Binding-site contacts:
Ligand atom CAZ contacts residue MET102 of chain 1.B at 3.5 Å (hydrophobic).
Ligand atom CAD contacts residue MET99 of chain 1.B at 3.7 Å (hydrophobic).
Ligand atom CAB contacts residue LYS54 of chain 1.B at 3.6 Å.
Ligand atom NAX contacts residue VAL35 of chain 1.B at 3.9 Å.
Ligand atom N7 contacts residue LEU153 of chain 1.B at 3.6 Å.
Ligand atom CAM contacts residue GLY28 of chain 1.B at 3.9 Å.
Ligand atom CAH contacts residue PRO103 of chain 1.B at 3.7 Å (hydrophobic).
Ligand atom CAG contacts residue LEU27 of chain 1.B at 3.6 Å (hydrophobic).
Ligand atom CAZ contacts residue LEU27 of chain 1.B at 4.0 Å (hydrophobic).
Ligand atom N2 contacts residue LEU101 of chain 1.B at 4.0 Å.
Ligand atom C6 contacts residue LEU153 of chain 1.B at 3.7 Å (hydrophobic).
Ligand atom N2 contacts residue MET102 of chain 1.B at 2.8 Å (h-bond).
Ligand atom CAI contacts residue LEU27 of chain 1.B at 3.7 Å (hydrophobic).
Ligand atom CAD contacts residue ASP164 of chain 1.B at 3.4 Å.
Ligand atom C5 contacts residue ALA52 of chain 1.B at 3.9 Å (hydrophobic).
Ligand atom C5 contacts residue LEU153 of chain 1.B at 3.5 Å (hydrophobic).
Ligand atom CBF contacts residue VAL35 of chain 1.B at 3.8 Å (hydrophobic).
Ligand atom C6 contacts residue ALA52 of chain 1.B at 3.8 Å (hydrophobic).
Ligand atom CAR contacts residue LEU27 of chain 1.B at 3.5 Å (hydrophobic).
Ligand atom CAO contacts residue VAL35 of chain 1.B at 3.3 Å (hydrophobic).
Ligand atom N2 contacts residue GLY105 of chain 1.B at 3.6 Å.
Ligand atom CBA contacts residue LEU27 of chain 1.B at 3.9 Å (hydrophobic).
Ligand atom C6 contacts residue MET102 of chain 1.B at 3.5 Å (hydrophobic).
Ligand atom C6 contacts residue LEU101 of chain 1.B at 4.0 Å (hydrophobic).
Ligand atom C6 contacts residue GLN100 of chain 1.B at 3.5 Å.
Ligand atom N1 contacts residue LEU101 of chain 1.B at 3.7 Å.
Ligand atom CAZ contacts residue GLY105 of chain 1.B at 3.5 Å.
Ligand atom CAF contacts residue LYS54 of chain 1.B at 3.7 Å.
Ligand atom CAB contacts residue MET99 of chain 1.B at 3.2 Å (hydrophobic).
Ligand atom N7 contacts residue ALA52 of chain 1.B at 4.0 Å.
Ligand atom CAH contacts residue MET102 of chain 1.B at 3.3 Å (hydrophobic).
Ligand atom CAC contacts residue LYS54 of chain 1.B at 3.7 Å.
Ligand atom CAH contacts residue GLY105 of chain 1.B at 3.5 Å.
Ligand atom CAF contacts residue ASP164 of chain 1.B at 3.2 Å.
Ligand atom CAC contacts residue MET99 of chain 1.B at 3.5 Å (hydrophobic).
Ligand atom N9 contacts residue VAL35 of chain 1.B at 3.8 Å.
Ligand atom CAN contacts residue LEU153 of chain 1.B at 4.0 Å (hydrophobic).
Ligand atom N1 contacts residue MET102 of chain 1.B at 3.0 Å (h-bond).
Ligand atom CAD contacts residue LYS54 of chain 1.B at 3.9 Å.
Ligand atom C2 contacts residue MET102 of chain 1.B at 3.7 Å (hydrophobic).

Sequence of chain 1.B:
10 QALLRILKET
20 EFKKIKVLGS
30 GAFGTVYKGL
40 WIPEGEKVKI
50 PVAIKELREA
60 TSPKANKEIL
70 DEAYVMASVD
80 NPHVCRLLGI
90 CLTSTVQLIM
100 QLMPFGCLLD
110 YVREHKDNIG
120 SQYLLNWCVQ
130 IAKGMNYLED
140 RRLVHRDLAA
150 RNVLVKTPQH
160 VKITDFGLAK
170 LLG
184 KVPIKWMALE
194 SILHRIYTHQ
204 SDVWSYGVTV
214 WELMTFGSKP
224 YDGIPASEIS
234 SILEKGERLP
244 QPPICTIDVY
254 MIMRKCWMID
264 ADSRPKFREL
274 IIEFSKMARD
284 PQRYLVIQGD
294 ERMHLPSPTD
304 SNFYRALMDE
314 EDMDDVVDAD

The small molecule below binds the protein below.
Small molecule (SMILES): CN1CCN(c2ccc(Nc3ncc4nc(Nc5ccccc5)n(C5CCCC5)c4n3)cc2)CC1